Sequence of chain 40.C:
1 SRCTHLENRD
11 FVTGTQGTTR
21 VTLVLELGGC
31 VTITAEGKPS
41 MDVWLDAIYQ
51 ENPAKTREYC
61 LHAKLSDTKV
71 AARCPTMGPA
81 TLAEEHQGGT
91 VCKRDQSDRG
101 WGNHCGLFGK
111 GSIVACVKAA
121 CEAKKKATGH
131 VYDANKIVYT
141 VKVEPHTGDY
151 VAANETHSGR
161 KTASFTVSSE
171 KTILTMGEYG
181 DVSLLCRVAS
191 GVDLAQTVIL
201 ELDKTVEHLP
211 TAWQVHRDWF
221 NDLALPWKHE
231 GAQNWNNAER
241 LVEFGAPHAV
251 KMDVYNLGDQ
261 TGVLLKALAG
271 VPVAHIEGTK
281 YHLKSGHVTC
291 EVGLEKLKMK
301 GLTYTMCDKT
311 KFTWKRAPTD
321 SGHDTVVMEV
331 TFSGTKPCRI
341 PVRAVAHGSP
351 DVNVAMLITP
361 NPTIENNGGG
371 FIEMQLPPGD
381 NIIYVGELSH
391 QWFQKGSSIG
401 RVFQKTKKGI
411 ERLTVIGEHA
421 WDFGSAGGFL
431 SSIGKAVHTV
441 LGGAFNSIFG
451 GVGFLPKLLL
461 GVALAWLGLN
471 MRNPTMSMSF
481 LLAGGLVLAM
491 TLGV

Sequence of chain 14.C:
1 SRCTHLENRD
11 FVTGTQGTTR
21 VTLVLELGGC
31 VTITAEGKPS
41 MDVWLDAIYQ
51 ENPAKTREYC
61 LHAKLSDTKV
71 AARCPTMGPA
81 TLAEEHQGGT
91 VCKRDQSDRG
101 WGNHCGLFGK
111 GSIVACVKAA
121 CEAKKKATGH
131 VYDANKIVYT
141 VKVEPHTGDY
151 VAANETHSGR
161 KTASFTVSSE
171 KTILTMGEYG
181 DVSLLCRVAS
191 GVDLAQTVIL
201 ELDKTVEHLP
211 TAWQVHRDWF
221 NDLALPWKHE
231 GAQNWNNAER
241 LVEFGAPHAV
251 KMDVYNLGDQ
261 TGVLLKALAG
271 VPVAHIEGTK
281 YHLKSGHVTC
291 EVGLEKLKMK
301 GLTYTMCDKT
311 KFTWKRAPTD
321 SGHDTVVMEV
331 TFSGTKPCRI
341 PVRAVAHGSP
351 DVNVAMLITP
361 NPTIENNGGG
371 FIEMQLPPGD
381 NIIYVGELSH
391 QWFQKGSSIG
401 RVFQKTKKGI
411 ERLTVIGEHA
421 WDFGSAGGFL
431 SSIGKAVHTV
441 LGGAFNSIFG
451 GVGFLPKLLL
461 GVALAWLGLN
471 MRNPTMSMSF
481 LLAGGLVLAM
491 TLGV

Binding-site contacts:
Ligand atom C1 contacts residue ASN154 of chain 14.C at 1.4 Å.
Ligand atom O5 contacts residue ASN154 of chain 14.C at 2.4 Å (h-bond).
Ligand atom C1 contacts residue HIS104 of chain 40.C at 4.3 Å.
Ligand atom O5 contacts residue HIS104 of chain 40.C at 2.9 Å.
Ligand atom C7 contacts residue ASN154 of chain 14.C at 3.4 Å.
Ligand atom C5 contacts residue HIS104 of chain 40.C at 3.1 Å.
Ligand atom O6 contacts residue HIS104 of chain 40.C at 4.4 Å.
Ligand atom C8 contacts residue GLU155 of chain 14.C at 3.6 Å.
Ligand atom C3 contacts residue ASN154 of chain 14.C at 3.8 Å.
Ligand atom C5 contacts residue ASN154 of chain 14.C at 4.3 Å.
Ligand atom C8 contacts residue ASN154 of chain 14.C at 3.6 Å.
Ligand atom C2 contacts residue ASN154 of chain 14.C at 2.4 Å.
Ligand atom O7 contacts residue ASN154 of chain 14.C at 3.2 Å (h-bond).
Ligand atom C7 contacts residue GLU155 of chain 14.C at 4.2 Å.
Ligand atom C8 contacts residue HIS104 of chain 40.C at 3.9 Å.
Ligand atom C5 contacts residue ASN154 of chain 14.C at 3.7 Å.
Ligand atom O5 contacts residue HIS104 of chain 40.C at 4.0 Å.
Ligand atom C6 contacts residue HIS104 of chain 40.C at 3.3 Å.
Ligand atom C4 contacts residue ASN154 of chain 14.C at 4.3 Å.
Ligand atom C6 contacts residue ASN154 of chain 14.C at 3.8 Å.
Ligand atom C1 contacts residue HIS104 of chain 40.C at 3.6 Å.
Ligand atom O7 contacts residue GLU155 of chain 14.C at 3.8 Å.
Ligand atom N2 contacts residue ASN154 of chain 14.C at 2.8 Å (h-bond).

A protein and the small-molecule ligand that binds it are described below.
Small molecule (SMILES): CC(=O)N[C@H]1[C@H](O[C@H]2[C@H](O)[C@@H](NC(C)=O)CO[C@@H]2CO[C@@H]2O[C@@H](C)[C@@H](O)[C@@H](O)[C@@H]2O)O[C@H](CO)[C@@H](O)[C@@H]1O